A small-molecule ligand and the protein it binds are described below.
Small molecule (SMILES): CC(=O)N[C@@H]1[C@@H](O)[C@H](O)[C@@H](CO)O[C@H]1O

Sequence of chain 1.A:
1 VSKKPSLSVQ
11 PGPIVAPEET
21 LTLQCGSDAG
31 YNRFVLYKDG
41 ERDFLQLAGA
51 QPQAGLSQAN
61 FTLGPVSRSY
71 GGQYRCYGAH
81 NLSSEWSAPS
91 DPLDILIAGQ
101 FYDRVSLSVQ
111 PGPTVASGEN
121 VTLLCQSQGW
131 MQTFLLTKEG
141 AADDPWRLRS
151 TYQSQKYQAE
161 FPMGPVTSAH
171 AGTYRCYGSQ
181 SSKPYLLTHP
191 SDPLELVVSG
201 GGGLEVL

Binding-site contacts:
Ligand atom O5 contacts residue HIS80 of chain 1.A at 3.8 Å.
Ligand atom C3 contacts residue ASN81 of chain 1.A at 3.8 Å.
Ligand atom N2 contacts residue ASN81 of chain 1.A at 2.9 Å (h-bond).
Ligand atom O6 contacts residue SER84 of chain 1.A at 3.7 Å.
Ligand atom C5 contacts residue SER84 of chain 1.A at 4.2 Å.
Ligand atom O6 contacts residue HIS80 of chain 1.A at 3.3 Å (h-bond).
Ligand atom C4 contacts residue ASN81 of chain 1.A at 4.2 Å.
Ligand atom O5 contacts residue ASN81 of chain 1.A at 2.3 Å (h-bond).
Ligand atom C1 contacts residue SER84 of chain 1.A at 3.9 Å.
Ligand atom O5 contacts residue SER84 of chain 1.A at 3.7 Å.
Ligand atom C1 contacts residue ASN81 of chain 1.A at 1.4 Å.
Ligand atom C2 contacts residue ASN81 of chain 1.A at 2.4 Å.
Ligand atom C8 contacts residue ASN81 of chain 1.A at 4.5 Å.
Ligand atom C5 contacts residue ASN81 of chain 1.A at 3.6 Å.
Ligand atom C7 contacts residue ASN81 of chain 1.A at 3.3 Å.
Ligand atom O7 contacts residue ASN81 of chain 1.A at 3.3 Å (h-bond).
Ligand atom C6 contacts residue HIS80 of chain 1.A at 4.1 Å.